Sequence of chain 1.A:
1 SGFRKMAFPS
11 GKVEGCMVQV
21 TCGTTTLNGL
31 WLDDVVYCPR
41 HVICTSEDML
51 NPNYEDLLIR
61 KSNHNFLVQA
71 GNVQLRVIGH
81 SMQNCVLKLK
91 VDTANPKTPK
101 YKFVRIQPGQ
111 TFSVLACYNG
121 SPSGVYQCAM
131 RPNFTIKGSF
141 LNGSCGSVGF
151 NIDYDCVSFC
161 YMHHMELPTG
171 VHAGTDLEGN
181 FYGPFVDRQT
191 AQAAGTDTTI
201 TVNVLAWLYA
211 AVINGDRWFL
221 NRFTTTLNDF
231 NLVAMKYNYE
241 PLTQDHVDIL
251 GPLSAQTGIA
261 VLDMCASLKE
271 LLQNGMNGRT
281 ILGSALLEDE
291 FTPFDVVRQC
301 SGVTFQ

Sequence of chain 1.B:
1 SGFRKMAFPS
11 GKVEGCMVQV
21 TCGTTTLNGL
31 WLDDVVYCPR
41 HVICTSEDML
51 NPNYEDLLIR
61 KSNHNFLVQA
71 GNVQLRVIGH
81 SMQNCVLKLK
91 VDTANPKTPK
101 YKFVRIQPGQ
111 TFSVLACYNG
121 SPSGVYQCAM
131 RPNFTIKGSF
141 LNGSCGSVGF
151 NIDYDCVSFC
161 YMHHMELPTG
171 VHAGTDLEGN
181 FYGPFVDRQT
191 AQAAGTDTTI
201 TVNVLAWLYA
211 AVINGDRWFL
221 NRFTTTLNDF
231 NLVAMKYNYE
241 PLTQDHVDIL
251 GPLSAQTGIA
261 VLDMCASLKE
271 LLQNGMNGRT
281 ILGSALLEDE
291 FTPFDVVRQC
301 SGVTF

Binding-site contacts:
Ligand atom C22 contacts residue GLU166 of chain 1.B at 3.6 Å.
Ligand atom C7 contacts residue GLN189 of chain 1.B at 3.3 Å.
Ligand atom O2 contacts residue GLN189 of chain 1.B at 2.4 Å (h-bond).
Ligand atom O contacts residue MET165 of chain 1.B at 3.4 Å.
Ligand atom C10 contacts residue MET49 of chain 1.B at 3.6 Å (hydrophobic).
Ligand atom C contacts residue HIS41 of chain 1.B at 3.6 Å.
Ligand atom C23 contacts residue ASN142 of chain 1.B at 3.8 Å.
Ligand atom S contacts residue GLN189 of chain 1.B at 3.6 Å (h-bond).
Ligand atom N3 contacts residue HIS163 of chain 1.B at 2.8 Å (h-bond).
Ligand atom C11 contacts residue MET49 of chain 1.B at 3.8 Å (hydrophobic).
Ligand atom N2 contacts residue GLU166 of chain 1.B at 3.2 Å (salt-bridge).
Ligand atom C10 contacts residue ARG188 of chain 1.B at 3.6 Å.
Ligand atom C10 contacts residue MET165 of chain 1.B at 3.7 Å (hydrophobic).
Ligand atom CL contacts residue HIS164 of chain 1.B at 3.7 Å.
Ligand atom C21 contacts residue PHE140 of chain 1.B at 3.7 Å (hydrophobic).
Ligand atom C21 contacts residue LEU141 of chain 1.B at 3.8 Å (hydrophobic).
Ligand atom C16 contacts residue GLU166 of chain 1.B at 3.6 Å.
Ligand atom C21 contacts residue GLU166 of chain 1.B at 3.5 Å.
Ligand atom C23 contacts residue GLU166 of chain 1.B at 3.4 Å.
Ligand atom C12 contacts residue MET165 of chain 1.B at 3.8 Å (hydrophobic).
Ligand atom C20 contacts residue GLU166 of chain 1.B at 3.6 Å.
Ligand atom N3 contacts residue SER144 of chain 1.B at 3.8 Å.
Ligand atom O contacts residue GLU166 of chain 1.B at 2.9 Å (salt-bridge).
Ligand atom CL contacts residue ASP187 of chain 1.B at 3.4 Å.
Ligand atom C9 contacts residue ARG188 of chain 1.B at 3.5 Å.
Ligand atom C3 contacts residue CYS145 of chain 1.B at 3.7 Å (hydrophobic).
Ligand atom C11 contacts residue MET165 of chain 1.B at 3.7 Å (hydrophobic).
Ligand atom C1 contacts residue DMS1 of chain 1.N at 3.7 Å.
Ligand atom C15 contacts residue GLU166 of chain 1.B at 3.5 Å.
Ligand atom C12 contacts residue HIS164 of chain 1.B at 3.3 Å.
Ligand atom N2 contacts residue LEU167 of chain 1.B at 3.3 Å.
Ligand atom N3 contacts residue GLU166 of chain 1.B at 3.7 Å.
Ligand atom C contacts residue DMS1 of chain 1.N at 3.7 Å.
Ligand atom C20 contacts residue HIS163 of chain 1.B at 3.4 Å.
Ligand atom C3 contacts residue ASN142 of chain 1.B at 3.7 Å.
Ligand atom CL contacts residue HIS41 of chain 1.B at 3.5 Å.
Ligand atom C9 contacts residue MET49 of chain 1.B at 3.8 Å (hydrophobic).
Ligand atom N2 contacts residue PRO168 of chain 1.B at 3.3 Å (h-bond).
Ligand atom C14 contacts residue GLU166 of chain 1.B at 3.5 Å.
Ligand atom C18 contacts residue GLU166 of chain 1.B at 3.1 Å.

A small-molecule ligand and the protein it binds are described below.
Small molecule (SMILES): CC[C@H]1CN(c2cncc3ccccc23)C(=O)[C@@]12CN(S(=O)(=O)CC1(C#N)CC1)Cc1ccc(Cl)cc12